Binding-site contacts:
Ligand atom N2 contacts residue ASN42 of chain 1.A at 3.2 Å (h-bond).
Ligand atom C8 contacts residue PRO20 of chain 1.A at 3.9 Å (hydrophobic).
Ligand atom C7 contacts residue GLU21 of chain 1.A at 3.8 Å.
Ligand atom C6 contacts residue LYS9 of chain 1.A at 3.8 Å.
Ligand atom O5 contacts residue ASN42 of chain 1.A at 2.2 Å (h-bond).
Ligand atom C7 contacts residue CYS45 of chain 1.A at 4.3 Å (hydrophobic).
Ligand atom C5 contacts residue ASN42 of chain 1.A at 3.6 Å.
Ligand atom O3 contacts residue ARG176 of chain 1.A at 3.5 Å (salt-bridge).
Ligand atom C2 contacts residue ASN42 of chain 1.A at 2.5 Å.
Ligand atom O5 contacts residue LYS9 of chain 1.A at 4.2 Å.
Ligand atom O7 contacts residue ASN42 of chain 1.A at 3.3 Å (h-bond).
Ligand atom C7 contacts residue ASN19 of chain 1.A at 3.8 Å.
Ligand atom C4 contacts residue ASN42 of chain 1.A at 4.1 Å.
Ligand atom N2 contacts residue GLU21 of chain 1.A at 3.7 Å.
Ligand atom O7 contacts residue ASP41 of chain 1.A at 4.1 Å.
Ligand atom C8 contacts residue ARG176 of chain 1.A at 4.2 Å.
Ligand atom C2 contacts residue ARG176 of chain 1.A at 4.1 Å.
Ligand atom C8 contacts residue CYS45 of chain 1.A at 4.3 Å (hydrophobic).
Ligand atom C1 contacts residue GLU21 of chain 1.A at 4.2 Å.
Ligand atom C7 contacts residue ARG176 of chain 1.A at 3.6 Å.
Ligand atom O6 contacts residue ASN42 of chain 1.A at 4.3 Å.
Ligand atom C8 contacts residue PRO92 of chain 1.A at 3.6 Å (hydrophobic).
Ligand atom C8 contacts residue CYS91 of chain 1.A at 4.5 Å (hydrophobic).
Ligand atom N2 contacts residue ARG176 of chain 1.A at 3.9 Å.
Ligand atom C1 contacts residue ASN42 of chain 1.A at 1.4 Å.
Ligand atom C7 contacts residue ASN42 of chain 1.A at 3.5 Å.
Ligand atom O7 contacts residue ASN19 of chain 1.A at 3.0 Å (h-bond).
Ligand atom O6 contacts residue LYS9 of chain 1.A at 2.8 Å (salt-bridge).
Ligand atom C8 contacts residue ASN19 of chain 1.A at 3.5 Å.
Ligand atom C3 contacts residue ASN42 of chain 1.A at 3.8 Å.
Ligand atom O7 contacts residue ARG176 of chain 1.A at 3.5 Å (salt-bridge).
Ligand atom O7 contacts residue CYS45 of chain 1.A at 3.6 Å.
Ligand atom O5 contacts residue ASP41 of chain 1.A at 4.4 Å.
Ligand atom C3 contacts residue ARG176 of chain 1.A at 4.3 Å.
Ligand atom O6 contacts residue ASP41 of chain 1.A at 4.2 Å.
Ligand atom C5 contacts residue LYS9 of chain 1.A at 4.4 Å.
Ligand atom C4 contacts residue ARG176 of chain 1.A at 4.4 Å.
Ligand atom C8 contacts residue GLU21 of chain 1.A at 3.7 Å.

Sequence of chain 1.A:
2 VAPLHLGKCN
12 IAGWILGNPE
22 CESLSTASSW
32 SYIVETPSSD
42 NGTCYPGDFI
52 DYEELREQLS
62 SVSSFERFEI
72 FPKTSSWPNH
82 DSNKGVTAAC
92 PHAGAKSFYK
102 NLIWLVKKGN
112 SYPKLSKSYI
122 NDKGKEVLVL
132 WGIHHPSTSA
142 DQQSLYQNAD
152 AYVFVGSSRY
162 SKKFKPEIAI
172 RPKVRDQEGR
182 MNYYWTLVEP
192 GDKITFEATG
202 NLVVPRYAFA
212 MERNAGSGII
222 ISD

This protein binds this small molecule.
Small molecule (SMILES): CC(=O)N[C@@H]1[C@@H](O)[C@H](O)[C@@H](CO)O[C@H]1O